Sequence of chain 1.C:
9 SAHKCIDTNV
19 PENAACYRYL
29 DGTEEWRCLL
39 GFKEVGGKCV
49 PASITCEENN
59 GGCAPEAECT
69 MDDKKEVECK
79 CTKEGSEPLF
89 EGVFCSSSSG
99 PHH

This small molecule binds to this protein.
Small molecule (SMILES): N[C@@H](Cc1c[nH]c[nH+]1)C(=O)O

Binding-site contacts:
Ligand atom CE1 contacts residue GLU42 of chain 1.C at 3.1 Å.
Ligand atom CD2 contacts residue TRP34 of chain 1.C at 4.1 Å (hydrophobic).
Ligand atom ND1 contacts residue TRP34 of chain 1.C at 3.5 Å (h-bond).
Ligand atom N contacts residue GLU33 of chain 1.C at 4.1 Å.
Ligand atom CE1 contacts residue TRP34 of chain 1.C at 3.2 Å (hydrophobic).
Ligand atom NE2 contacts residue GLU42 of chain 1.C at 3.2 Å (salt-bridge).
Ligand atom ND1 contacts residue GLU42 of chain 1.C at 4.0 Å.
Ligand atom CA contacts residue GLU33 of chain 1.C at 4.5 Å.
Ligand atom CD2 contacts residue GLU42 of chain 1.C at 4.3 Å.
Ligand atom NE2 contacts residue TRP34 of chain 1.C at 3.1 Å.